This protein binds this small molecule.
Small molecule (SMILES): CC(=O)N[C@@H]1[C@@H](O)[C@H](O)[C@@H](CO)O[C@H]1O

Binding-site contacts:
Ligand atom O5 contacts residue ASN57 of chain 1.A at 2.5 Å (h-bond).
Ligand atom C5 contacts residue ARG14 of chain 1.A at 4.2 Å.
Ligand atom O7 contacts residue ASN57 of chain 1.A at 4.3 Å.
Ligand atom C5 contacts residue ASN57 of chain 1.A at 3.8 Å.
Ligand atom O5 contacts residue ARG14 of chain 1.A at 3.8 Å.
Ligand atom C1 contacts residue ARG14 of chain 1.A at 3.8 Å.
Ligand atom N2 contacts residue ASN57 of chain 1.A at 2.9 Å (h-bond).
Ligand atom C2 contacts residue ASN57 of chain 1.A at 2.5 Å.
Ligand atom C4 contacts residue ASN57 of chain 1.A at 4.3 Å.
Ligand atom C8 contacts residue ASN57 of chain 1.A at 3.5 Å.
Ligand atom C3 contacts residue ASN57 of chain 1.A at 3.8 Å.
Ligand atom C1 contacts residue ASN57 of chain 1.A at 1.5 Å.
Ligand atom C7 contacts residue ASN57 of chain 1.A at 3.4 Å.

Sequence of chain 1.A:
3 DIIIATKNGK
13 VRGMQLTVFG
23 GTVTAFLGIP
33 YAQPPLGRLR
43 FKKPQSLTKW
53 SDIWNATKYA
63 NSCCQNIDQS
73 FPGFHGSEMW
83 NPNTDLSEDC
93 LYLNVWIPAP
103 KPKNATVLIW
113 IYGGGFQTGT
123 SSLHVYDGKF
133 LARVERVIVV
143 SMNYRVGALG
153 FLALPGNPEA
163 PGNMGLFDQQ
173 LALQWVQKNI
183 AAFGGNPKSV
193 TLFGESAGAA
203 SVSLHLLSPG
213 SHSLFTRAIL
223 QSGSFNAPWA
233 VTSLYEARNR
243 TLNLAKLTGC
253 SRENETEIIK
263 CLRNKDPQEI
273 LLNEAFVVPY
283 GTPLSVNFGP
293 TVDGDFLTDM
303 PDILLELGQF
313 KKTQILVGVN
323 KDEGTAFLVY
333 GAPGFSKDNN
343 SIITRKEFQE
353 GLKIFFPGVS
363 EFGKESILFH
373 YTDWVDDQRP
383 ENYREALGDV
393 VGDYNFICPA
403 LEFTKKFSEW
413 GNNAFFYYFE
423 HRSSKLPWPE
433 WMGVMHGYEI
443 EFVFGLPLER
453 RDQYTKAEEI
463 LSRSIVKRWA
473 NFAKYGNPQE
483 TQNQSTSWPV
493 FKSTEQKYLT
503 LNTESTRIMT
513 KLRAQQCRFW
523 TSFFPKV